Sequence of chain 1.B:
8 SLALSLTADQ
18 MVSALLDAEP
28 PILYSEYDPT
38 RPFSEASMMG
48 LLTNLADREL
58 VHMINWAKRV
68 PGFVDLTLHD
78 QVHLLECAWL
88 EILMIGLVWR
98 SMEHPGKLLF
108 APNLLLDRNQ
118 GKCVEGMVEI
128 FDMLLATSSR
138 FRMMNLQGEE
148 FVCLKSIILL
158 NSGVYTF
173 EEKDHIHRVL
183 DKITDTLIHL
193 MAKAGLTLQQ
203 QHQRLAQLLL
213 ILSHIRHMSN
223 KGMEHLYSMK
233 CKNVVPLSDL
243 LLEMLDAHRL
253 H

Binding-site contacts:
Ligand atom C12 contacts residue PHE107 of chain 1.B at 3.9 Å (hydrophobic).
Ligand atom O6P contacts residue MET231 of chain 1.B at 3.8 Å.
Ligand atom C9P contacts residue MET124 of chain 1.B at 3.8 Å (hydrophobic).
Ligand atom C11 contacts residue MET124 of chain 1.B at 3.6 Å (hydrophobic).
Ligand atom C10 contacts residue LEU131 of chain 1.B at 4.0 Å (hydrophobic).
Ligand atom C4 contacts residue ALA53 of chain 1.B at 4.0 Å (hydrophobic).
Ligand atom O4 contacts residue GLU56 of chain 1.B at 2.3 Å (salt-bridge).
Ligand atom C4P contacts residue THR50 of chain 1.B at 3.8 Å.
Ligand atom C10 contacts residue ILE127 of chain 1.B at 3.9 Å (hydrophobic).
Ligand atom C2P contacts residue LEU49 of chain 1.B at 3.4 Å (hydrophobic).
Ligand atom O2 contacts residue LEU94 of chain 1.B at 3.3 Å.
Ligand atom C9P contacts residue ILE127 of chain 1.B at 3.7 Å (hydrophobic).
Ligand atom C3 contacts residue LEU90 of chain 1.B at 3.9 Å (hydrophobic).
Ligand atom C8P contacts residue MET91 of chain 1.B at 3.8 Å (hydrophobic).
Ligand atom C5 contacts residue ALA53 of chain 1.B at 3.6 Å (hydrophobic).
Ligand atom C11 contacts residue ILE127 of chain 1.B at 4.0 Å (hydrophobic).
Ligand atom C2 contacts residue LEU90 of chain 1.B at 4.0 Å (hydrophobic).
Ligand atom C7P contacts residue GLY224 of chain 1.B at 3.4 Å.
Ligand atom O6P contacts residue MET124 of chain 1.B at 3.9 Å.
Ligand atom C8P contacts residue GLY224 of chain 1.B at 4.0 Å.
Ligand atom O12 contacts residue LEU94 of chain 1.B at 3.7 Å.
Ligand atom O12 contacts residue LEU131 of chain 1.B at 3.9 Å.
Ligand atom C11 contacts residue PHE128 of chain 1.B at 3.9 Å (hydrophobic).
Ligand atom O4 contacts residue LEU52 of chain 1.B at 3.6 Å.
Ligand atom C1P contacts residue LEU49 of chain 1.B at 3.8 Å (hydrophobic).
Ligand atom C3P contacts residue LEU49 of chain 1.B at 3.8 Å (hydrophobic).
Ligand atom C3P contacts residue THR50 of chain 1.B at 3.7 Å.
Ligand atom O12 contacts residue MET91 of chain 1.B at 3.5 Å.
Ligand atom C11 contacts residue LEU131 of chain 1.B at 3.6 Å (hydrophobic).
Ligand atom C3 contacts residue GLU56 of chain 1.B at 3.3 Å.
Ligand atom C5 contacts residue LEU49 of chain 1.B at 3.5 Å (hydrophobic).
Ligand atom C6 contacts residue PHE107 of chain 1.B at 4.1 Å (hydrophobic).
Ligand atom C1 contacts residue PHE107 of chain 1.B at 3.8 Å (hydrophobic).
Ligand atom C11 contacts residue PHE107 of chain 1.B at 3.9 Å (hydrophobic).
Ligand atom O6P contacts residue HIS227 of chain 1.B at 3.6 Å.
Ligand atom C4 contacts residue GLU56 of chain 1.B at 3.2 Å.
Ligand atom O4 contacts residue ALA53 of chain 1.B at 3.3 Å.
Ligand atom O2 contacts residue MET91 of chain 1.B at 3.7 Å.
Ligand atom C2P contacts residue ALA53 of chain 1.B at 3.9 Å (hydrophobic).
Ligand atom O2 contacts residue LEU90 of chain 1.B at 3.4 Å (h-bond).

The protein below binds the small molecule below.
Small molecule (SMILES): C[C@H]1CCCC(=O)CCC/C=C/c2cc(O)cc(O)c2C(=O)O1